Sequence of chain 1.D:
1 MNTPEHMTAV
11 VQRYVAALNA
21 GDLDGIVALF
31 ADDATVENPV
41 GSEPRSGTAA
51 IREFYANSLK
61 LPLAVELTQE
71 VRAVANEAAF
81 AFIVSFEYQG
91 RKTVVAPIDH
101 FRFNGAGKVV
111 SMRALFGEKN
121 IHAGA

A small-molecule ligand and the protein it binds are described below.
Small molecule (SMILES): C[C@]12CCc3c(ccc4cc(O)ccc34)[C@@H]1CCC2=O

Binding-site contacts:
Ligand atom C27 contacts residue SER58 of chain 1.D at 4.4 Å.
Ligand atom C11 contacts residue VAL95 of chain 1.D at 4.2 Å (hydrophobic).
Ligand atom C1 contacts residue MET112 of chain 1.D at 4.2 Å (hydrophobic).
Ligand atom O1 contacts residue TYR14 of chain 1.D at 2.7 Å (h-bond).
Ligand atom C6 contacts residue TYR55 of chain 1.D at 4.2 Å (hydrophobic).
Ligand atom C1 contacts residue PHE82 of chain 1.D at 4.0 Å (hydrophobic).
Ligand atom C6 contacts residue LEU18 of chain 1.D at 4.3 Å (hydrophobic).
Ligand atom O1 contacts residue ASP99 of chain 1.D at 2.6 Å (salt-bridge).
Ligand atom O26 contacts residue PHE86 of chain 1.D at 3.3 Å.
Ligand atom C2 contacts residue ALA114 of chain 1.D at 3.9 Å (hydrophobic).
Ligand atom C10 contacts residue ASN38 of chain 1.D at 3.7 Å.
Ligand atom C19 contacts residue LEU63 of chain 1.D at 4.1 Å (hydrophobic).
Ligand atom C18 contacts residue LEU63 of chain 1.D at 4.0 Å (hydrophobic).
Ligand atom O1 contacts residue TYR55 of chain 1.D at 4.4 Å.
Ligand atom C10 contacts residue PRO97 of chain 1.D at 3.9 Å (hydrophobic).
Ligand atom C2 contacts residue ASN38 of chain 1.D at 3.0 Å.
Ligand atom C10 contacts residue PHE116 of chain 1.D at 3.4 Å (hydrophobic).
Ligand atom C1 contacts residue ASN38 of chain 1.D at 3.5 Å.
Ligand atom C25 contacts residue PHE86 of chain 1.D at 4.1 Å (hydrophobic).
Ligand atom C2 contacts residue ASP99 of chain 1.D at 4.0 Å.
Ligand atom C5 contacts residue ASN38 of chain 1.D at 4.4 Å.
Ligand atom C19 contacts residue VAL84 of chain 1.D at 4.3 Å (hydrophobic).
Ligand atom C3 contacts residue ASN38 of chain 1.D at 3.3 Å.
Ligand atom C19 contacts residue SER58 of chain 1.D at 4.3 Å.
Ligand atom O1 contacts residue PHE82 of chain 1.D at 3.8 Å.
Ligand atom C16 contacts residue VAL95 of chain 1.D at 4.3 Å (hydrophobic).
Ligand atom C10 contacts residue ALA114 of chain 1.D at 4.4 Å (hydrophobic).
Ligand atom C26 contacts residue PHE86 of chain 1.D at 3.8 Å (hydrophobic).
Ligand atom C4 contacts residue ASN38 of chain 1.D at 4.0 Å.
Ligand atom C25 contacts residue VAL95 of chain 1.D at 4.4 Å (hydrophobic).
Ligand atom C6 contacts residue ASN38 of chain 1.D at 4.1 Å.
Ligand atom C6 contacts residue TYR14 of chain 1.D at 3.5 Å (hydrophobic).
Ligand atom C2 contacts residue PHE82 of chain 1.D at 3.9 Å (hydrophobic).
Ligand atom O1 contacts residue MET112 of chain 1.D at 3.7 Å.
Ligand atom C1 contacts residue TYR14 of chain 1.D at 3.5 Å (hydrophobic).
Ligand atom C11 contacts residue PHE116 of chain 1.D at 3.4 Å (hydrophobic).
Ligand atom O1 contacts residue ASN38 of chain 1.D at 4.0 Å.
Ligand atom C24 contacts residue PHE116 of chain 1.D at 4.0 Å (hydrophobic).
Ligand atom C1 contacts residue ASP99 of chain 1.D at 3.7 Å.
Ligand atom C11 contacts residue ASN38 of chain 1.D at 4.1 Å.